Sequence of chain 1.A:
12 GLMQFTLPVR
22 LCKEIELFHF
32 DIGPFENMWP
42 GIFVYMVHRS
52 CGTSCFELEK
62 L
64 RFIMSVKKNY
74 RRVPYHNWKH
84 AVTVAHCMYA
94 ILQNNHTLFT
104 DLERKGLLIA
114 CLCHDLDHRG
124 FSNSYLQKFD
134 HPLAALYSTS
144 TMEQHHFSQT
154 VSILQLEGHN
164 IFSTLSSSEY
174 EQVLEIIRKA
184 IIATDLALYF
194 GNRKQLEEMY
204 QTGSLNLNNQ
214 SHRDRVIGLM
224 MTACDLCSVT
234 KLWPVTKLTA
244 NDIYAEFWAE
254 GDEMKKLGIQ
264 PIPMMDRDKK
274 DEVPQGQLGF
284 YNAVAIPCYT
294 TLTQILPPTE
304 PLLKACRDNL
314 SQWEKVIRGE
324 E

A small-molecule ligand and the protein it binds are described below.
Small molecule (SMILES): COCCN(C)C(=O)c1cnn(C)c1C(=O)Nc1ccn2cc(-c3ccccc3)nc2c1

Binding-site contacts:
Ligand atom C31 contacts residue GLU275 of chain 1.A at 3.6 Å.
Ligand atom N10 contacts residue ILE246 of chain 1.A at 3.5 Å.
Ligand atom C12 contacts residue LEU229 of chain 1.A at 3.6 Å (hydrophobic).
Ligand atom C3 contacts residue MET267 of chain 1.A at 3.5 Å (hydrophobic).
Ligand atom C30 contacts residue PRO266 of chain 1.A at 3.8 Å (hydrophobic).
Ligand atom C9 contacts residue GLN280 of chain 1.A at 3.5 Å.
Ligand atom C26 contacts residue TYR247 of chain 1.A at 3.8 Å (hydrophobic).
Ligand atom N15 contacts residue PHE283 of chain 1.A at 3.5 Å.
Ligand atom C21 contacts residue GLY279 of chain 1.A at 3.5 Å.
Ligand atom C29 contacts residue ASP228 of chain 1.A at 3.5 Å.
Ligand atom C13 contacts residue MET267 of chain 1.A at 3.4 Å (hydrophobic).
Ligand atom C25 contacts residue PHE250 of chain 1.A at 3.9 Å (hydrophobic).
Ligand atom C22 contacts residue ILE246 of chain 1.A at 3.6 Å (hydrophobic).
Ligand atom C8 contacts residue TYR247 of chain 1.A at 3.8 Å (hydrophobic).
Ligand atom O20 contacts residue PHE283 of chain 1.A at 3.5 Å.
Ligand atom C1 contacts residue PHE283 of chain 1.A at 3.7 Å (hydrophobic).
Ligand atom C29 contacts residue LEU229 of chain 1.A at 3.9 Å (hydrophobic).
Ligand atom C9 contacts residue PHE250 of chain 1.A at 3.8 Å (hydrophobic).
Ligand atom N4 contacts residue TYR247 of chain 1.A at 2.6 Å (h-bond).
Ligand atom C8 contacts residue GLY279 of chain 1.A at 3.5 Å.
Ligand atom C22 contacts residue PHE283 of chain 1.A at 3.7 Å (hydrophobic).
Ligand atom C27 contacts residue GLY279 of chain 1.A at 3.6 Å.
Ligand atom C17 contacts residue PHE283 of chain 1.A at 3.3 Å (hydrophobic).
Ligand atom N18 contacts residue PHE250 of chain 1.A at 3.9 Å.
Ligand atom C3 contacts residue TYR247 of chain 1.A at 3.3 Å (hydrophobic).
Ligand atom O19 contacts residue GLN280 of chain 1.A at 2.9 Å (h-bond).
Ligand atom C28 contacts residue HIS79 of chain 1.A at 3.7 Å.
Ligand atom C8 contacts residue MET267 of chain 1.A at 3.5 Å (hydrophobic).
Ligand atom C9 contacts residue TYR247 of chain 1.A at 3.4 Å (hydrophobic).
Ligand atom C21 contacts residue MET267 of chain 1.A at 3.8 Å (hydrophobic).
Ligand atom C14 contacts residue PHE283 of chain 1.A at 3.7 Å (hydrophobic).
Ligand atom C32 contacts residue GLU275 of chain 1.A at 3.6 Å.
Ligand atom C2 contacts residue PHE283 of chain 1.A at 3.6 Å (hydrophobic).
Ligand atom N11 contacts residue ILE246 of chain 1.A at 3.7 Å.
Ligand atom C22 contacts residue VAL232 of chain 1.A at 3.7 Å (hydrophobic).
Ligand atom N10 contacts residue PHE283 of chain 1.A at 3.5 Å.
Ligand atom C26 contacts residue MET267 of chain 1.A at 3.7 Å (hydrophobic).
Ligand atom C16 contacts residue MET267 of chain 1.A at 3.3 Å (hydrophobic).
Ligand atom N4 contacts residue MET267 of chain 1.A at 3.5 Å.
Ligand atom N6 contacts residue MET267 of chain 1.A at 3.5 Å.